A small-molecule ligand and the protein it binds are described below.
Small molecule (SMILES): CC(=O)N[C@@H]1[C@@H](O)[C@H](O)[C@@H](CO)O[C@H]1O

Sequence of chain 1.A:
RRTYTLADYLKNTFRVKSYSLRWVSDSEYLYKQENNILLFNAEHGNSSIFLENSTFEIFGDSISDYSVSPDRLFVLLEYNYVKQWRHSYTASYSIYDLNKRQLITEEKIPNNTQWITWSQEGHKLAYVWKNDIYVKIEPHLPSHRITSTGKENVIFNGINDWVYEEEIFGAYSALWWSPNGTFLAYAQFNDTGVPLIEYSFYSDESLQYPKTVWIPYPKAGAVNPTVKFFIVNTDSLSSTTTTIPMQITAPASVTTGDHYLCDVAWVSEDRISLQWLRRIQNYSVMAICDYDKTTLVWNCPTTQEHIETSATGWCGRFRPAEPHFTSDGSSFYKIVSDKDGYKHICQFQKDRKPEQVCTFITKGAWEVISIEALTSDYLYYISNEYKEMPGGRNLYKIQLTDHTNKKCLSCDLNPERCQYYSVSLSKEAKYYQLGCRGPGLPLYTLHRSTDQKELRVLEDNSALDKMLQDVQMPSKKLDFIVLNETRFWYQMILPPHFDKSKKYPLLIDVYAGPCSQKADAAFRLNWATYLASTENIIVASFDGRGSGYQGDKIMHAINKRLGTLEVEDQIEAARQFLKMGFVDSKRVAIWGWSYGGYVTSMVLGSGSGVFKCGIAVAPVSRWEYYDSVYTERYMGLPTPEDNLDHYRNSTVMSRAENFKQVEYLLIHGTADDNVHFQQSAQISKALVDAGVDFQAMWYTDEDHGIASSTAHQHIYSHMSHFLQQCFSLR

Binding-site contacts:
Ligand atom C5 contacts residue ASN282 of chain 1.A at 3.7 Å.
Ligand atom N2 contacts residue SER310 of chain 1.A at 4.1 Å.
Ligand atom C1 contacts residue ASN282 of chain 1.A at 1.4 Å.
Ligand atom C8 contacts residue ASN282 of chain 1.A at 3.9 Å.
Ligand atom C3 contacts residue ASN282 of chain 1.A at 3.7 Å.
Ligand atom O6 contacts residue ILE280 of chain 1.A at 4.2 Å.
Ligand atom N2 contacts residue ASN282 of chain 1.A at 2.8 Å (h-bond).
Ligand atom O5 contacts residue ILE280 of chain 1.A at 3.8 Å.
Ligand atom C4 contacts residue ASN282 of chain 1.A at 4.2 Å.
Ligand atom C6 contacts residue LYS560 of chain 1.A at 4.3 Å.
Ligand atom O5 contacts residue ASN282 of chain 1.A at 2.4 Å (h-bond).
Ligand atom C7 contacts residue ASN282 of chain 1.A at 3.2 Å.
Ligand atom O6 contacts residue LYS560 of chain 1.A at 3.1 Å (salt-bridge).
Ligand atom C8 contacts residue SER310 of chain 1.A at 4.4 Å.
Ligand atom C2 contacts residue ASN282 of chain 1.A at 2.4 Å.
Ligand atom C1 contacts residue ILE280 of chain 1.A at 4.1 Å (hydrophobic).
Ligand atom C8 contacts residue THR309 of chain 1.A at 3.7 Å.
Ligand atom O7 contacts residue ASN282 of chain 1.A at 3.1 Å (h-bond).